Binding-site contacts:
Ligand atom O16 contacts residue SER645 of chain 1.A at 2.8 Å (h-bond).
Ligand atom O16 contacts residue THR471 of chain 1.A at 4.0 Å.
Ligand atom O18 contacts residue SER645 of chain 1.A at 3.5 Å (h-bond).
Ligand atom C02 contacts residue SER645 of chain 1.A at 3.7 Å.
Ligand atom N15 contacts residue GLU696 of chain 1.A at 3.6 Å.
Ligand atom N14 contacts residue GLU696 of chain 1.A at 4.1 Å.
Ligand atom C02 contacts residue PRO469 of chain 1.A at 3.8 Å (hydrophobic).
Ligand atom C01 contacts residue THR471 of chain 1.A at 3.1 Å.
Ligand atom C01 contacts residue PRO469 of chain 1.A at 3.9 Å (hydrophobic).
Ligand atom NP3 contacts residue TYR441 of chain 1.A at 3.2 Å.
Ligand atom O19 contacts residue THR677 of chain 1.A at 3.0 Å (h-bond).
Ligand atom O16 contacts residue GLY644 of chain 1.A at 3.6 Å.
Ligand atom O20 contacts residue LEU641 of chain 1.A at 3.8 Å.
Ligand atom O17 contacts residue ARG476 of chain 1.A at 3.6 Å (salt-bridge).
Ligand atom O18 contacts residue GLU696 of chain 1.A at 2.9 Å (salt-bridge).
Ligand atom O17 contacts residue SER645 of chain 1.A at 3.8 Å.
Ligand atom O19 contacts residue TYR693 of chain 1.A at 3.7 Å.
Ligand atom C02 contacts residue GLU696 of chain 1.A at 3.4 Å.
Ligand atom O16 contacts residue TYR441 of chain 1.A at 3.9 Å.
Ligand atom C01 contacts residue TYR441 of chain 1.A at 3.9 Å (hydrophobic).
Ligand atom O19 contacts residue LEU695 of chain 1.A at 3.5 Å.
Ligand atom NP3 contacts residue PRO469 of chain 1.A at 2.7 Å (h-bond).
Ligand atom N15 contacts residue LEU695 of chain 1.A at 3.8 Å.
Ligand atom O18 contacts residue THR646 of chain 1.A at 2.3 Å (h-bond).
Ligand atom NP3 contacts residue GLU696 of chain 1.A at 3.8 Å.
Ligand atom NP3 contacts residue THR471 of chain 1.A at 3.9 Å.
Ligand atom O17 contacts residue THR471 of chain 1.A at 2.7 Å (h-bond).
Ligand atom O17 contacts residue TYR441 of chain 1.A at 3.8 Å.
Ligand atom N15 contacts residue THR646 of chain 1.A at 3.8 Å.
Ligand atom C01 contacts residue ARG476 of chain 1.A at 4.0 Å.
Ligand atom O17 contacts residue LEU470 of chain 1.A at 3.6 Å.
Ligand atom C04 contacts residue GLU696 of chain 1.A at 3.5 Å.
Ligand atom C05 contacts residue THR677 of chain 1.A at 3.8 Å.
Ligand atom O16 contacts residue ARG476 of chain 1.A at 3.5 Å (salt-bridge).
Ligand atom C04 contacts residue THR646 of chain 1.A at 3.3 Å.
Ligand atom C03 contacts residue TYR441 of chain 1.A at 3.6 Å (hydrophobic).
Ligand atom O17 contacts residue PRO469 of chain 1.A at 3.2 Å (h-bond).
Ligand atom C01 contacts residue SER645 of chain 1.A at 3.2 Å.
Ligand atom C02 contacts residue THR471 of chain 1.A at 3.4 Å.
Ligand atom O20 contacts residue THR677 of chain 1.A at 3.9 Å.

Sequence of chain 1.A:
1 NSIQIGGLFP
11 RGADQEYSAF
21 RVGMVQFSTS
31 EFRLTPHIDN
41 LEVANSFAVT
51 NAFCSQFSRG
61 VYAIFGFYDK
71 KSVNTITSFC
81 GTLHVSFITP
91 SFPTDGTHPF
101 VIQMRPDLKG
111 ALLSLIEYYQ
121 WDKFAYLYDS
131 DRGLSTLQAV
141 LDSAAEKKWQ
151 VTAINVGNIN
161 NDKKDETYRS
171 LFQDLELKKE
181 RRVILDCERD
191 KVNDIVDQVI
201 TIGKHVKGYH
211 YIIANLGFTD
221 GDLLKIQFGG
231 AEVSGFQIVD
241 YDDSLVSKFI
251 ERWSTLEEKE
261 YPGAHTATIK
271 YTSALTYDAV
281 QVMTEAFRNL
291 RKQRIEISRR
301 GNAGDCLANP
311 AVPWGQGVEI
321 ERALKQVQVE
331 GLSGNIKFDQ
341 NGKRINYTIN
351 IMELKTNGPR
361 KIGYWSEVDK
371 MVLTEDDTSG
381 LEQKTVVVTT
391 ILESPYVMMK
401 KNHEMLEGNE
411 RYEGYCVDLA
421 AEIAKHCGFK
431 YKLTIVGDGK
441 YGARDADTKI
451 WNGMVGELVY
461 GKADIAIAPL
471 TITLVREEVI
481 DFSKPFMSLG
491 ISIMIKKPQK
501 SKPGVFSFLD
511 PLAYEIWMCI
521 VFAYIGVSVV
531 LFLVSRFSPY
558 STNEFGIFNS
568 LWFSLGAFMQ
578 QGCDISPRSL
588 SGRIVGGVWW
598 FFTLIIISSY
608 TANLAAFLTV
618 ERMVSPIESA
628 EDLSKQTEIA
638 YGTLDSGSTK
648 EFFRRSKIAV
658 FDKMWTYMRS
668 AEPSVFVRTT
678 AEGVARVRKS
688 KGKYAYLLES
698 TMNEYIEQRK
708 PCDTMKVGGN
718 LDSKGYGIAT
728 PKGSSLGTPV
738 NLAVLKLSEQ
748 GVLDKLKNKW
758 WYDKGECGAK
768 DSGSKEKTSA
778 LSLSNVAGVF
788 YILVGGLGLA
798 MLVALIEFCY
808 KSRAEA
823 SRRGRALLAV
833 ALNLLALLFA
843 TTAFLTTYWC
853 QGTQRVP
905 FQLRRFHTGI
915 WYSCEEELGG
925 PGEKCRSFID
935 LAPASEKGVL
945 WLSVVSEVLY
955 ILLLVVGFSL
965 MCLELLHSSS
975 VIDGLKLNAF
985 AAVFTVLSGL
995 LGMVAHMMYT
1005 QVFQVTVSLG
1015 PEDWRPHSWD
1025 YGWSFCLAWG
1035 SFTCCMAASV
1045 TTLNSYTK

A protein and the small-molecule ligand that binds it are described below.
Small molecule (SMILES): N[C@@H](Cn1oc(=O)[nH]c1=O)C(=O)O